The small molecule below binds the protein below.
Small molecule (SMILES): COc1cc(-c2cncc(-c3ccc(C4CCN(C)CC4)cc3)c2C)cc(OC)c1OC

Binding-site contacts:
Ligand atom C26 contacts residue LEU145 of chain 1.B at 3.9 Å (hydrophobic).
Ligand atom C04 contacts residue ALA35 of chain 1.B at 3.8 Å (hydrophobic).
Ligand atom C23 contacts residue GLY91 of chain 1.B at 3.5 Å.
Ligand atom N08 contacts residue TYR87 of chain 1.B at 3.8 Å.
Ligand atom C29 contacts residue LYS142 of chain 1.B at 3.6 Å.
Ligand atom N08 contacts residue HIS88 of chain 1.B at 3.0 Å (h-bond).
Ligand atom C32 contacts residue GLU50 of chain 1.B at 3.6 Å.
Ligand atom C29 contacts residue ASN143 of chain 1.B at 3.4 Å.
Ligand atom C04 contacts residue VAL24 of chain 1.B at 3.9 Å (hydrophobic).
Ligand atom O28 contacts residue ALA155 of chain 1.B at 3.7 Å.
Ligand atom C21 contacts residue VAL16 of chain 1.B at 3.4 Å (hydrophobic).
Ligand atom O31 contacts residue LYS37 of chain 1.B at 3.6 Å.
Ligand atom C07 contacts residue LEU145 of chain 1.B at 3.6 Å (hydrophobic).
Ligand atom C01 contacts residue LYS37 of chain 1.B at 3.6 Å.
Ligand atom C24 contacts residue LEU145 of chain 1.B at 3.9 Å (hydrophobic).
Ligand atom C14 contacts residue GLY91 of chain 1.B at 3.8 Å.
Ligand atom C13 contacts residue TYR87 of chain 1.B at 3.8 Å (hydrophobic).
Ligand atom C12 contacts residue HIS88 of chain 1.B at 3.9 Å.
Ligand atom C01 contacts residue THR85 of chain 1.B at 3.3 Å.
Ligand atom C12 contacts residue VAL16 of chain 1.B at 3.8 Å (hydrophobic).
Ligand atom C32 contacts residue ASP156 of chain 1.B at 3.8 Å.
Ligand atom C12 contacts residue TYR87 of chain 1.B at 3.5 Å (hydrophobic).
Ligand atom C16 contacts residue ASP95 of chain 1.B at 3.4 Å.
Ligand atom C01 contacts residue ALA35 of chain 1.B at 3.6 Å (hydrophobic).
Ligand atom C04 contacts residue THR85 of chain 1.B at 3.9 Å.
Ligand atom C07 contacts residue ALA35 of chain 1.B at 3.7 Å (hydrophobic).
Ligand atom O02 contacts residue THR85 of chain 1.B at 4.0 Å.
Ligand atom C09 contacts residue TYR87 of chain 1.B at 3.9 Å (hydrophobic).
Ligand atom C17 contacts residue ASP95 of chain 1.B at 3.5 Å.
Ligand atom C22 contacts residue GLY91 of chain 1.B at 3.5 Å.
Ligand atom C32 contacts residue LEU83 of chain 1.B at 3.8 Å (hydrophobic).
Ligand atom C22 contacts residue ASP95 of chain 1.B at 3.6 Å.
Ligand atom O02 contacts residue LYS37 of chain 1.B at 3.6 Å.
Ligand atom C13 contacts residue VAL16 of chain 1.B at 3.8 Å (hydrophobic).
Ligand atom C01 contacts residue LEU83 of chain 1.B at 3.6 Å (hydrophobic).
Ligand atom C29 contacts residue ALA155 of chain 1.B at 3.8 Å (hydrophobic).
Ligand atom C11 contacts residue GLY91 of chain 1.B at 3.9 Å.
Ligand atom C06 contacts residue LEU145 of chain 1.B at 3.9 Å (hydrophobic).
Ligand atom C09 contacts residue HIS88 of chain 1.B at 3.1 Å.
Ligand atom C07 contacts residue HIS86 of chain 1.B at 3.9 Å.

Sequence of chain 1.B:
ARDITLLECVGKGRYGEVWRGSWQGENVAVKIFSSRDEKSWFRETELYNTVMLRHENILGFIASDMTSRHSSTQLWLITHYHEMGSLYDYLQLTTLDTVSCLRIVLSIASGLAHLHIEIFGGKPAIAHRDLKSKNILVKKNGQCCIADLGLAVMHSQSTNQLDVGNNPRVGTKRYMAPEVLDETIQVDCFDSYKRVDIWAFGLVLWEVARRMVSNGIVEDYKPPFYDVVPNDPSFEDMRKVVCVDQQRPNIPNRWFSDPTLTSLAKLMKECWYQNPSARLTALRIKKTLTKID